This protein binds this small molecule.
Small molecule (SMILES): CC(=O)N[C@H]1[C@H](O[C@H]2[C@H](O)[C@@H](NC(C)=O)CO[C@@H]2CO)O[C@H](CO)[C@@H](O[C@@H]2O[C@H](CO)[C@@H](O)[C@H](O)[C@@H]2O)[C@@H]1O

Binding-site contacts:
Ligand atom C1 contacts residue ASN197 of chain 1.E at 1.4 Å.
Ligand atom C5 contacts residue ASN197 of chain 1.E at 3.7 Å.
Ligand atom O5 contacts residue ASN197 of chain 1.E at 2.3 Å (h-bond).
Ligand atom O7 contacts residue PHE196 of chain 1.E at 3.6 Å.
Ligand atom C6 contacts residue THR199 of chain 1.E at 4.2 Å.
Ligand atom C2 contacts residue THR199 of chain 1.E at 3.6 Å.
Ligand atom O3 contacts residue THR199 of chain 1.E at 2.7 Å (h-bond).
Ligand atom C8 contacts residue GLY195 of chain 1.E at 4.1 Å.
Ligand atom C4 contacts residue ASN197 of chain 1.E at 4.1 Å.
Ligand atom C4 contacts residue THR199 of chain 1.E at 3.5 Å.
Ligand atom O3 contacts residue GLY200 of chain 1.E at 3.8 Å.
Ligand atom N2 contacts residue ASN197 of chain 1.E at 3.1 Å (h-bond).
Ligand atom O4 contacts residue THR199 of chain 1.E at 4.4 Å.
Ligand atom C3 contacts residue THR199 of chain 1.E at 3.4 Å.
Ligand atom C6 contacts residue ASN197 of chain 1.E at 4.4 Å.
Ligand atom O6 contacts residue ASN197 of chain 1.E at 4.5 Å.
Ligand atom C2 contacts residue ASN197 of chain 1.E at 2.5 Å.
Ligand atom C3 contacts residue ASN197 of chain 1.E at 3.8 Å.
Ligand atom O7 contacts residue ASN197 of chain 1.E at 2.9 Å (h-bond).
Ligand atom C7 contacts residue ASN197 of chain 1.E at 3.4 Å.
Ligand atom O6 contacts residue TYR314 of chain 1.E at 4.2 Å.

Sequence of chain 1.E:
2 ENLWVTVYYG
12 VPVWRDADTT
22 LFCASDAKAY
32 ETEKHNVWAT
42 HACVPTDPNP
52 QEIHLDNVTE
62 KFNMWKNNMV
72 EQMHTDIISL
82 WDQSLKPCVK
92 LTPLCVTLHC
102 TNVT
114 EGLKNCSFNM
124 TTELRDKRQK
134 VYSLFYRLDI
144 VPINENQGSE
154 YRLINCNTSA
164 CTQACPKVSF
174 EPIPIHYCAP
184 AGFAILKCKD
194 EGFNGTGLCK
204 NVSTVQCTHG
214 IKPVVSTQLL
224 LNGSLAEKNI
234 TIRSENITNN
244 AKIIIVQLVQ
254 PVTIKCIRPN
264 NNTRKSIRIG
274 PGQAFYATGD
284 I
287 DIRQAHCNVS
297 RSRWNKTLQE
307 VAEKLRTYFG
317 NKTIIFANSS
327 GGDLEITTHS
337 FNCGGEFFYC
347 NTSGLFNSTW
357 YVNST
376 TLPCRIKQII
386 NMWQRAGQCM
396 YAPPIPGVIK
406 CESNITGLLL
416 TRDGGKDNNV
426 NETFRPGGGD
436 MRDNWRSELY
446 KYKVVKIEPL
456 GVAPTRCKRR